Binding-site contacts:
Ligand atom C2 contacts residue ASN119 of chain 1.C at 2.6 Å.
Ligand atom C4 contacts residue ASN119 of chain 1.C at 4.3 Å.
Ligand atom O7 contacts residue ASN119 of chain 1.C at 3.9 Å.
Ligand atom C2 contacts residue THR121 of chain 1.C at 4.3 Å.
Ligand atom N2 contacts residue THR121 of chain 1.C at 3.3 Å.
Ligand atom C8 contacts residue ALA120 of chain 1.C at 4.2 Å (hydrophobic).
Ligand atom C5 contacts residue VAL124 of chain 1.C at 4.5 Å (hydrophobic).
Ligand atom O7 contacts residue VAL124 of chain 1.C at 4.2 Å.
Ligand atom O5 contacts residue ASN119 of chain 1.C at 2.3 Å (h-bond).
Ligand atom C6 contacts residue VAL124 of chain 1.C at 4.3 Å (hydrophobic).
Ligand atom C7 contacts residue THR121 of chain 1.C at 3.9 Å.
Ligand atom N2 contacts residue ASN119 of chain 1.C at 3.0 Å (h-bond).
Ligand atom O6 contacts residue VAL124 of chain 1.C at 3.1 Å.
Ligand atom C8 contacts residue THR121 of chain 1.C at 3.6 Å.
Ligand atom C1 contacts residue ASN122 of chain 1.C at 3.8 Å.
Ligand atom C1 contacts residue ASN119 of chain 1.C at 1.4 Å.
Ligand atom C7 contacts residue ASN119 of chain 1.C at 3.6 Å.
Ligand atom C3 contacts residue ASN119 of chain 1.C at 3.8 Å.
Ligand atom C5 contacts residue ASN119 of chain 1.C at 3.6 Å.

Sequence of chain 1.C:
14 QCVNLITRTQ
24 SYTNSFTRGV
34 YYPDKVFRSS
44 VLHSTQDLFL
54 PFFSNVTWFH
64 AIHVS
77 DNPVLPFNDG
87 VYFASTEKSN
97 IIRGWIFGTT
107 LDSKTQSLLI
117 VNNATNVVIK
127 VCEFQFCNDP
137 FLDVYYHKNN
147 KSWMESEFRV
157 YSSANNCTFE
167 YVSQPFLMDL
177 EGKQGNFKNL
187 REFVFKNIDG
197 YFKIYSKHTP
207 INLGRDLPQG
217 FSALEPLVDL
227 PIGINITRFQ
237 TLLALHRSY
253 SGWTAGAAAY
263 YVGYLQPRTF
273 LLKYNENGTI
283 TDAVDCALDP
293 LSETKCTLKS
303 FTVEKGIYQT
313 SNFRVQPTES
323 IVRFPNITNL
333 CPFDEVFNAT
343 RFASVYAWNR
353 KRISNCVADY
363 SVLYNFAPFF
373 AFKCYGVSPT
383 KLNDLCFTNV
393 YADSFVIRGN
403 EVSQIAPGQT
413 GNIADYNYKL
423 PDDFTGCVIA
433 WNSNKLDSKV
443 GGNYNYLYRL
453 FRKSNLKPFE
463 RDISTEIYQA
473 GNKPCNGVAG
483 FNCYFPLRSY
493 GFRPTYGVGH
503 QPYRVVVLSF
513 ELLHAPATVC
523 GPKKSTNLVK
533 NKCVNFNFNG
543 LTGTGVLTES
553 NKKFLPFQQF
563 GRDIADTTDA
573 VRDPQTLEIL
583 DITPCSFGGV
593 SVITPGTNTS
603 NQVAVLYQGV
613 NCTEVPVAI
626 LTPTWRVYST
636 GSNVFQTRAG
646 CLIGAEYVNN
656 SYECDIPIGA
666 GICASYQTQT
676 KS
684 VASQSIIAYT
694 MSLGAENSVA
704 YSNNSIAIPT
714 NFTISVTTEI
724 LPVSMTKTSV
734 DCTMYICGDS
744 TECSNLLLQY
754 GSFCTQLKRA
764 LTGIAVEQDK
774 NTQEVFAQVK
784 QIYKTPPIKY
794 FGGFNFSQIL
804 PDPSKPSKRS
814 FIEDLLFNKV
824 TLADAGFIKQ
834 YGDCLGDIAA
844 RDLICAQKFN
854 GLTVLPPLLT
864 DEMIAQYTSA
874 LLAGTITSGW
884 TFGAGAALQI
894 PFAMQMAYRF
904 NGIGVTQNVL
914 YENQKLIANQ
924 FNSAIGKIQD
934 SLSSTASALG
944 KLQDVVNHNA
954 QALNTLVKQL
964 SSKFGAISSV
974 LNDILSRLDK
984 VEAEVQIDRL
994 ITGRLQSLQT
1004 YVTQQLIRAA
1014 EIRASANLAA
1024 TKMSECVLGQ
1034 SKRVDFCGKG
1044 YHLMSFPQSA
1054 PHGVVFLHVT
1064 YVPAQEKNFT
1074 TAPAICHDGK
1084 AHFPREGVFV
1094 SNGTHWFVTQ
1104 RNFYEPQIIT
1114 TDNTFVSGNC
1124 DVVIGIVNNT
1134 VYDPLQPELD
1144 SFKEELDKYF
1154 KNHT

This small molecule binds to this protein.
Small molecule (SMILES): CC(=O)N[C@H]1[C@H](O[C@H]2[C@H](O)[C@@H](NC(C)=O)CO[C@@H]2CO)O[C@H](CO)[C@@H](O[C@H]2O[C@H](CO)[C@@H](O)[C@H](O)[C@@H]2O)[C@@H]1O